A protein and the small-molecule ligand that binds it are described below.
Small molecule (SMILES): CCCCC(=O)OC[C@H](COP(=O)(O)O)OC=O

Binding-site contacts:
Ligand atom P contacts residue ARG17 of chain 1.A at 4.0 Å.
Ligand atom C1 contacts residue HIS35 of chain 1.A at 3.2 Å.
Ligand atom C35 contacts residue HIS33 of chain 1.A at 3.7 Å.
Ligand atom C21 contacts residue TRP25 of chain 1.A at 4.0 Å (hydrophobic).
Ligand atom O11 contacts residue HIS33 of chain 1.A at 4.0 Å.
Ligand atom C31 contacts residue HIS35 of chain 1.A at 3.6 Å.
Ligand atom C32 contacts residue HIS33 of chain 1.A at 3.4 Å.
Ligand atom C2 contacts residue HIS35 of chain 1.A at 3.6 Å.
Ligand atom C35 contacts residue ARG32 of chain 1.A at 3.1 Å.
Ligand atom C34 contacts residue ARG32 of chain 1.A at 3.1 Å.
Ligand atom O13 contacts residue ARG17 of chain 1.A at 3.0 Å (salt-bridge).
Ligand atom P contacts residue HIS35 of chain 1.A at 3.7 Å.
Ligand atom O31 contacts residue TRP25 of chain 1.A at 3.6 Å.
Ligand atom O32 contacts residue TRP25 of chain 1.A at 3.5 Å.
Ligand atom O11 contacts residue ARG17 of chain 1.A at 4.5 Å.
Ligand atom C34 contacts residue HIS33 of chain 1.A at 3.3 Å.
Ligand atom O32 contacts residue HIS35 of chain 1.A at 3.4 Å.
Ligand atom O14 contacts residue HIS33 of chain 1.A at 3.8 Å.
Ligand atom C31 contacts residue TRP25 of chain 1.A at 4.2 Å (hydrophobic).
Ligand atom O14 contacts residue ARG17 of chain 1.A at 3.2 Å (salt-bridge).
Ligand atom C1 contacts residue HIS33 of chain 1.A at 3.8 Å.
Ligand atom C3 contacts residue HIS35 of chain 1.A at 4.5 Å.
Ligand atom O21 contacts residue HIS35 of chain 1.A at 4.5 Å.
Ligand atom O21 contacts residue TRP25 of chain 1.A at 4.5 Å.
Ligand atom C33 contacts residue ARG32 of chain 1.A at 4.5 Å.
Ligand atom C32 contacts residue HIS35 of chain 1.A at 4.1 Å.
Ligand atom O13 contacts residue HIS35 of chain 1.A at 3.7 Å.
Ligand atom C33 contacts residue HIS33 of chain 1.A at 3.3 Å.
Ligand atom C31 contacts residue ASN28 of chain 1.A at 4.2 Å.
Ligand atom O32 contacts residue ASN28 of chain 1.A at 3.0 Å (h-bond).
Ligand atom C2 contacts residue TRP25 of chain 1.A at 3.8 Å (hydrophobic).
Ligand atom O31 contacts residue HIS35 of chain 1.A at 4.1 Å.
Ligand atom C3 contacts residue TRP25 of chain 1.A at 4.0 Å (hydrophobic).
Ligand atom O11 contacts residue HIS35 of chain 1.A at 2.4 Å (h-bond).

Sequence of chain 1.A:
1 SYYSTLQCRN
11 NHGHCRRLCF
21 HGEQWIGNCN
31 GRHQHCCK